The protein below binds the small molecule below.
Small molecule (SMILES): O=C(O)/C=C(/CCc1ccc(Cl)cc1)c1ccc(-c2ccccc2)cc1

Binding-site contacts:
Ligand atom O14 contacts residue CYS100 of chain 1.A at 2.9 Å.
Ligand atom C15 contacts residue LYS83 of chain 1.A at 4.0 Å.
Ligand atom C12 contacts residue LYS83 of chain 1.A at 3.9 Å.
Ligand atom C22 contacts residue TYR108 of chain 1.A at 3.9 Å (hydrophobic).
Ligand atom C8 contacts residue GLN102 of chain 1.A at 3.4 Å.
Ligand atom C18 contacts residue VAL79 of chain 1.A at 3.8 Å (hydrophobic).
Ligand atom C24 contacts residue LYS63 of chain 1.A at 4.0 Å.
Ligand atom C25 contacts residue VAL79 of chain 1.A at 3.7 Å (hydrophobic).
Ligand atom C19 contacts residue PHE101 of chain 1.A at 4.0 Å (hydrophobic).
Ligand atom C18 contacts residue LEU107 of chain 1.A at 4.0 Å (hydrophobic).
Ligand atom C23 contacts residue LEU107 of chain 1.A at 3.9 Å (hydrophobic).
Ligand atom C2 contacts residue LEU107 of chain 1.A at 3.9 Å (hydrophobic).
Ligand atom C26 contacts residue VAL79 of chain 1.A at 3.3 Å (hydrophobic).
Ligand atom C10 contacts residue LYS83 of chain 1.A at 3.6 Å.
Ligand atom C21 contacts residue VAL79 of chain 1.A at 3.5 Å (hydrophobic).
Ligand atom C20 contacts residue LEU107 of chain 1.A at 4.0 Å (hydrophobic).
Ligand atom C23 contacts residue LEU109 of chain 1.A at 3.7 Å (hydrophobic).
Ligand atom C1 contacts residue LEU107 of chain 1.A at 3.6 Å (hydrophobic).
Ligand atom C20 contacts residue PHE101 of chain 1.A at 3.8 Å (hydrophobic).
Ligand atom C17 contacts residue LYS83 of chain 1.A at 3.8 Å.
Ligand atom C26 contacts residue LEU109 of chain 1.A at 3.6 Å (hydrophobic).
Ligand atom C25 contacts residue GLU82 of chain 1.A at 3.3 Å.
Ligand atom C11 contacts residue LYS83 of chain 1.A at 3.5 Å.
Ligand atom C19 contacts residue LEU107 of chain 1.A at 3.5 Å (hydrophobic).
Ligand atom CL7 contacts residue ILE76 of chain 1.A at 4.0 Å.
Ligand atom C6 contacts residue LEU107 of chain 1.A at 3.4 Å (hydrophobic).
Ligand atom C11 contacts residue GLN102 of chain 1.A at 3.9 Å.
Ligand atom C24 contacts residue GLU82 of chain 1.A at 3.6 Å.
Ligand atom C22 contacts residue LEU107 of chain 1.A at 3.5 Å (hydrophobic).
Ligand atom C21 contacts residue LEU109 of chain 1.A at 3.7 Å (hydrophobic).
Ligand atom C16 contacts residue LYS83 of chain 1.A at 3.5 Å.
Ligand atom C25 contacts residue LEU109 of chain 1.A at 3.6 Å (hydrophobic).
Ligand atom O14 contacts residue PHE101 of chain 1.A at 3.4 Å (h-bond).
Ligand atom O13 contacts residue LYS28 of chain 1.A at 4.0 Å.
Ligand atom C19 contacts residue TYR108 of chain 1.A at 3.8 Å (hydrophobic).
Ligand atom C17 contacts residue VAL79 of chain 1.A at 3.5 Å (hydrophobic).
Ligand atom C24 contacts residue LEU109 of chain 1.A at 3.8 Å (hydrophobic).
Ligand atom C3 contacts residue GLN102 of chain 1.A at 3.8 Å.
Ligand atom C22 contacts residue LEU109 of chain 1.A at 4.0 Å (hydrophobic).
Ligand atom C23 contacts residue LYS63 of chain 1.A at 3.8 Å.

Sequence of chain 1.A:
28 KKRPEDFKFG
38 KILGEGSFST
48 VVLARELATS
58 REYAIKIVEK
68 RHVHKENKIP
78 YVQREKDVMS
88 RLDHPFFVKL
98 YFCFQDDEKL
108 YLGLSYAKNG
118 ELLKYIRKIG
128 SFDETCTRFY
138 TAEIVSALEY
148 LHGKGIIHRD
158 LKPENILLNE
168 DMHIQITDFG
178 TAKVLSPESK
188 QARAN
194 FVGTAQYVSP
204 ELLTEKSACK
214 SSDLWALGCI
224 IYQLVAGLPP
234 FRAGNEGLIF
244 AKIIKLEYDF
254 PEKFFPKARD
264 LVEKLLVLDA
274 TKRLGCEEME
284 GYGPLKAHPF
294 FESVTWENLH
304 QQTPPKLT